A small-molecule ligand and the protein it binds are described below.
Small molecule (SMILES): OC[C@H]1O[C@@H](O)[C@@H](O)[C@@H](O)[C@@H]1O

Sequence of chain 26.D:
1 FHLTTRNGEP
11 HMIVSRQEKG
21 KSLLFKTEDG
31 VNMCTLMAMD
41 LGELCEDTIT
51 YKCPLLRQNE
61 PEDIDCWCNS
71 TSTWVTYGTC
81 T

Binding-site contacts:
Ligand atom C2 contacts residue HIS2 of chain 26.D at 4.5 Å.
Ligand atom C3 contacts residue BMA1 of chain 26.V at 2.5 Å.
Ligand atom C2 contacts residue NAG1 of chain 26.T at 2.9 Å.
Ligand atom O6 contacts residue NAG1 of chain 26.T at 4.5 Å.
Ligand atom C2 contacts residue BMA1 of chain 26.V at 3.2 Å.
Ligand atom C1 contacts residue NAG1 of chain 26.T at 1.7 Å.
Ligand atom O5 contacts residue NAG1 of chain 26.T at 2.5 Å (h-bond).
Ligand atom O3 contacts residue BMA1 of chain 26.V at 1.1 Å.
Ligand atom O2 contacts residue NAG1 of chain 26.T at 3.4 Å (h-bond).
Ligand atom O2 contacts residue HIS2 of chain 26.D at 3.4 Å (h-bond).
Ligand atom O4 contacts residue BMA1 of chain 26.V at 4.0 Å.
Ligand atom O2 contacts residue BMA1 of chain 26.V at 3.0 Å (h-bond).
Ligand atom C4 contacts residue BMA1 of chain 26.V at 3.6 Å.
Ligand atom C3 contacts residue NAG1 of chain 26.T at 4.1 Å.
Ligand atom C5 contacts residue NAG1 of chain 26.T at 3.8 Å.